Binding-site contacts:
Ligand atom C5 contacts residue ASN5 of chain 2.B at 3.8 Å.
Ligand atom N2 contacts residue NAG2 of chain 2.J at 3.7 Å.
Ligand atom O7 contacts residue NAG2 of chain 2.J at 3.7 Å.
Ligand atom C7 contacts residue NAG1 of chain 2.J at 4.1 Å.
Ligand atom N2 contacts residue ASN5 of chain 2.B at 3.0 Å (h-bond).
Ligand atom C7 contacts residue SER7 of chain 2.B at 3.5 Å.
Ligand atom C2 contacts residue NAG2 of chain 2.J at 4.2 Å.
Ligand atom C3 contacts residue NAG2 of chain 2.J at 4.2 Å.
Ligand atom C1 contacts residue SER7 of chain 2.B at 4.4 Å.
Ligand atom O7 contacts residue ASN5 of chain 2.B at 3.0 Å (h-bond).
Ligand atom C1 contacts residue ASN5 of chain 2.B at 1.5 Å.
Ligand atom O5 contacts residue ASN5 of chain 2.B at 2.5 Å (h-bond).
Ligand atom O7 contacts residue SER7 of chain 2.B at 3.9 Å.
Ligand atom C6 contacts residue GLU2 of chain 2.B at 4.0 Å.
Ligand atom C8 contacts residue NAG2 of chain 2.J at 3.9 Å.
Ligand atom C7 contacts residue NAG2 of chain 2.J at 3.5 Å.
Ligand atom C2 contacts residue ASN5 of chain 2.B at 2.4 Å.
Ligand atom C7 contacts residue GLU2 of chain 2.B at 4.4 Å.
Ligand atom C7 contacts residue ASN5 of chain 2.B at 3.2 Å.
Ligand atom C8 contacts residue TYR203 of chain 2.B at 4.0 Å (hydrophobic).
Ligand atom C8 contacts residue GLU2 of chain 2.B at 3.3 Å.
Ligand atom O3 contacts residue NAG2 of chain 2.J at 3.3 Å.
Ligand atom C7 contacts residue TYR203 of chain 2.B at 4.1 Å (hydrophobic).
Ligand atom C3 contacts residue ASN5 of chain 2.B at 3.9 Å.
Ligand atom N2 contacts residue SER7 of chain 2.B at 4.0 Å.
Ligand atom O6 contacts residue GLU2 of chain 2.B at 3.6 Å (salt-bridge).
Ligand atom C4 contacts residue ASN5 of chain 2.B at 4.3 Å.
Ligand atom C8 contacts residue SER7 of chain 2.B at 3.1 Å.
Ligand atom O7 contacts residue TYR203 of chain 2.B at 3.5 Å (h-bond).
Ligand atom O7 contacts residue NAG1 of chain 2.J at 3.0 Å.

Sequence of chain 2.B:
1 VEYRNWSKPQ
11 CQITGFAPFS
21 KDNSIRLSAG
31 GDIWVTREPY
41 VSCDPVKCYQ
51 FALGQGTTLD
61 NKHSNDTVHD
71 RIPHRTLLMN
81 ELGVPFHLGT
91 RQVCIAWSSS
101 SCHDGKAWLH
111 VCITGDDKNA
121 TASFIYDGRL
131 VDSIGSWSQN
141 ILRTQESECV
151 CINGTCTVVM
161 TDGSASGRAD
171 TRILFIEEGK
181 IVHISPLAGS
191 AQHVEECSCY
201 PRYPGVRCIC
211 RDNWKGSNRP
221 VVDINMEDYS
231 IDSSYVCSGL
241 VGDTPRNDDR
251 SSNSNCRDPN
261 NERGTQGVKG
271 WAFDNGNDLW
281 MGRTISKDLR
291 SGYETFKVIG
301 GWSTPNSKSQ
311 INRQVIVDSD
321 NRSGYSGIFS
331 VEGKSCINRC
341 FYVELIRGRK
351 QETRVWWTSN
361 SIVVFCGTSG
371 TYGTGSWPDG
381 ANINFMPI

The small molecule below binds the protein below.
Small molecule (SMILES): CC(=O)N[C@H]1[C@H](O[C@H]2[C@H](O)[C@@H](NC(C)=O)CO[C@@H]2CO)O[C@H](CO)[C@@H](O)[C@@H]1O